The small molecule below binds the protein below.
Small molecule (SMILES): OC[C@H]1O[C@H](O[C@H]2[C@H](O)[C@@H](O)[C@@H](O)O[C@@H]2CO)[C@H](O)[C@@H](O)[C@@H]1O

Binding-site contacts:
Ligand atom C2 contacts residue ASP182 of chain 2.A at 3.3 Å.
Ligand atom C3 contacts residue TRP179 of chain 2.A at 3.5 Å (hydrophobic).
Ligand atom C1 contacts residue LYS132 of chain 2.A at 3.9 Å.
Ligand atom O2 contacts residue MET447 of chain 2.A at 3.9 Å.
Ligand atom C1 contacts residue TRP347 of chain 2.A at 3.7 Å (hydrophobic).
Ligand atom C2 contacts residue TRP179 of chain 2.A at 4.0 Å (hydrophobic).
Ligand atom O3 contacts residue TRP179 of chain 2.A at 3.3 Å (h-bond).
Ligand atom O3 contacts residue ALA180 of chain 2.A at 3.4 Å.
Ligand atom O3 contacts residue GLU228 of chain 2.A at 4.0 Å.
Ligand atom O2 contacts residue GLU228 of chain 2.A at 2.7 Å (salt-bridge).
Ligand atom O1 contacts residue LYS132 of chain 2.A at 2.9 Å (salt-bridge).
Ligand atom O2 contacts residue LYS132 of chain 2.A at 3.0 Å (salt-bridge).
Ligand atom C6 contacts residue TYR272 of chain 2.A at 3.7 Å (hydrophobic).
Ligand atom O5 contacts residue TYR272 of chain 2.A at 3.2 Å.
Ligand atom C4 contacts residue ARG183 of chain 2.A at 3.8 Å.
Ligand atom C3 contacts residue ASP182 of chain 2.A at 3.4 Å.
Ligand atom O3 contacts residue ARG183 of chain 2.A at 3.0 Å (salt-bridge).
Ligand atom C2 contacts residue TRP347 of chain 2.A at 3.8 Å (hydrophobic).
Ligand atom C6 contacts residue TRP457 of chain 2.A at 3.5 Å (hydrophobic).
Ligand atom C6 contacts residue PRO271 of chain 2.A at 3.8 Å (hydrophobic).
Ligand atom O1 contacts residue ASP131 of chain 2.A at 2.9 Å (salt-bridge).
Ligand atom O2 contacts residue ALA180 of chain 2.A at 3.3 Å.
Ligand atom C4 contacts residue TYR272 of chain 2.A at 3.9 Å (hydrophobic).
Ligand atom O4 contacts residue TRP457 of chain 2.A at 3.9 Å.
Ligand atom O1 contacts residue ASN129 of chain 2.A at 3.5 Å (h-bond).
Ligand atom O3 contacts residue ASP182 of chain 2.A at 2.5 Å (salt-bridge).
Ligand atom O6 contacts residue PHE273 of chain 2.A at 3.8 Å.
Ligand atom C2 contacts residue GLU228 of chain 2.A at 3.5 Å.
Ligand atom O4 contacts residue ARG183 of chain 2.A at 2.7 Å (salt-bridge).
Ligand atom C1 contacts residue ASP131 of chain 2.A at 3.6 Å.
Ligand atom C1 contacts residue TYR272 of chain 2.A at 3.5 Å (hydrophobic).
Ligand atom O2 contacts residue ASP182 of chain 2.A at 2.7 Å (salt-bridge).
Ligand atom O6 contacts residue PRO271 of chain 2.A at 3.3 Å.
Ligand atom O3 contacts residue TRP457 of chain 2.A at 3.8 Å.
Ligand atom O2 contacts residue TRP347 of chain 2.A at 4.0 Å.
Ligand atom C6 contacts residue GLU270 of chain 2.A at 3.2 Å.
Ligand atom O6 contacts residue TYR272 of chain 2.A at 3.1 Å (h-bond).
Ligand atom O6 contacts residue GLU270 of chain 2.A at 2.5 Å (salt-bridge).
Ligand atom O2 contacts residue TRP179 of chain 2.A at 3.4 Å (h-bond).
Ligand atom C4 contacts residue TRP457 of chain 2.A at 3.6 Å (hydrophobic).

Sequence of chain 2.A:
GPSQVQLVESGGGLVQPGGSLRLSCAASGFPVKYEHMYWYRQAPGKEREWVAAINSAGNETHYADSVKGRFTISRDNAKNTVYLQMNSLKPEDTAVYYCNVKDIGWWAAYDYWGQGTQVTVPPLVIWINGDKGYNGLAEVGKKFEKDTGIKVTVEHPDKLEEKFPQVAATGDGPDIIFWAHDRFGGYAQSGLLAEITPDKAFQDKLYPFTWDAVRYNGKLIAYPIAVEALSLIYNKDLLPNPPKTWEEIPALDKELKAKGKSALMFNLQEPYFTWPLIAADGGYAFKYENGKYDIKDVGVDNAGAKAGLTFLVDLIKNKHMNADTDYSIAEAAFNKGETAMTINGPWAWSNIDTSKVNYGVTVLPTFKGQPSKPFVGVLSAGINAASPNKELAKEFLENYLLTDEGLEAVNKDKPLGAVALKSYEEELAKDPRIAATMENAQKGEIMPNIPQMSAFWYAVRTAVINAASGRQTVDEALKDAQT